Sequence of chain 2.C:
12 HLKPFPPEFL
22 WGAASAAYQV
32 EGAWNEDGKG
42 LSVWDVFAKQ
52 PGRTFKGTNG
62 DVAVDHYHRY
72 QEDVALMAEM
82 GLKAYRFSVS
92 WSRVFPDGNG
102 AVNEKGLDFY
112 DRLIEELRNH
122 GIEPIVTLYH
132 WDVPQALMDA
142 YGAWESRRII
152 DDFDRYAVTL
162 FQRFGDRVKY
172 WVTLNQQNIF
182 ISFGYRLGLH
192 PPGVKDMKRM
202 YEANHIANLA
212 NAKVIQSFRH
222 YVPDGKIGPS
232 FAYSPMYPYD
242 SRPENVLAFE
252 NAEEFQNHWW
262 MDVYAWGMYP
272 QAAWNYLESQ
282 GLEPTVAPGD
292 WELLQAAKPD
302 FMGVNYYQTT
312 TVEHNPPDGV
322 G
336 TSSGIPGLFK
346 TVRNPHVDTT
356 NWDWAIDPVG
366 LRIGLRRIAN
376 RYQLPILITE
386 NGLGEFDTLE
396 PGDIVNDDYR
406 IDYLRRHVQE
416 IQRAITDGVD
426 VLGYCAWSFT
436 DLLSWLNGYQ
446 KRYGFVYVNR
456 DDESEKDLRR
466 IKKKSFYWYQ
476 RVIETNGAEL

Binding-site contacts:
Ligand atom O1 contacts residue ILE180 of chain 2.C at 3.9 Å.
Ligand atom O2 contacts residue PHE184 of chain 2.C at 3.6 Å.
Ligand atom O4 contacts residue 0WK1 of chain 2.U at 1.1 Å.
Ligand atom O3 contacts residue 0WK1 of chain 2.U at 3.4 Å (h-bond).
Ligand atom C5 contacts residue ILE180 of chain 2.C at 4.4 Å (hydrophobic).
Ligand atom O6 contacts residue 0WK1 of chain 2.U at 4.5 Å.
Ligand atom O4 contacts residue GLN177 of chain 2.C at 4.1 Å.
Ligand atom O5 contacts residue TYR308 of chain 2.C at 4.5 Å.
Ligand atom C5 contacts residue 0WK1 of chain 2.U at 3.2 Å.
Ligand atom O1 contacts residue PHE184 of chain 2.C at 3.9 Å.
Ligand atom C6 contacts residue GLU385 of chain 2.C at 4.1 Å.
Ligand atom C6 contacts residue TYR308 of chain 2.C at 3.5 Å (hydrophobic).
Ligand atom O4 contacts residue GLU385 of chain 2.C at 4.2 Å.
Ligand atom C2 contacts residue PHE184 of chain 2.C at 4.2 Å (hydrophobic).
Ligand atom C6 contacts residue 0WK1 of chain 2.U at 3.2 Å.
Ligand atom C2 contacts residue 0WK1 of chain 2.U at 4.5 Å.
Ligand atom C4 contacts residue 0WK1 of chain 2.U at 2.2 Å.
Ligand atom O5 contacts residue 0WK1 of chain 2.U at 4.4 Å.
Ligand atom C5 contacts residue TYR308 of chain 2.C at 4.4 Å (hydrophobic).
Ligand atom O6 contacts residue TYR308 of chain 2.C at 3.5 Å.
Ligand atom C6 contacts residue GLN177 of chain 2.C at 2.6 Å.
Ligand atom O6 contacts residue GLN177 of chain 2.C at 2.7 Å (h-bond).
Ligand atom C1 contacts residue PHE184 of chain 2.C at 4.2 Å (hydrophobic).
Ligand atom O3 contacts residue PHE184 of chain 2.C at 4.3 Å.
Ligand atom C3 contacts residue 0WK1 of chain 2.U at 3.4 Å.
Ligand atom O5 contacts residue ILE180 of chain 2.C at 4.3 Å.
Ligand atom C1 contacts residue ILE180 of chain 2.C at 3.9 Å (hydrophobic).
Ligand atom O6 contacts residue ASN306 of chain 2.C at 3.9 Å.
Ligand atom C6 contacts residue ALA233 of chain 2.C at 4.4 Å (hydrophobic).
Ligand atom C3 contacts residue PHE184 of chain 2.C at 4.5 Å (hydrophobic).
Ligand atom O4 contacts residue TRP132 of chain 2.C at 4.4 Å.
Ligand atom O6 contacts residue ALA233 of chain 2.C at 3.5 Å.
Ligand atom C5 contacts residue GLN177 of chain 2.C at 3.7 Å.

A small-molecule ligand and the protein it binds are described below.
Small molecule (SMILES): OC[C@H]1O[C@@H](O)[C@H](O)[C@@H](O)[C@@H]1O